Sequence of chain 1.A:
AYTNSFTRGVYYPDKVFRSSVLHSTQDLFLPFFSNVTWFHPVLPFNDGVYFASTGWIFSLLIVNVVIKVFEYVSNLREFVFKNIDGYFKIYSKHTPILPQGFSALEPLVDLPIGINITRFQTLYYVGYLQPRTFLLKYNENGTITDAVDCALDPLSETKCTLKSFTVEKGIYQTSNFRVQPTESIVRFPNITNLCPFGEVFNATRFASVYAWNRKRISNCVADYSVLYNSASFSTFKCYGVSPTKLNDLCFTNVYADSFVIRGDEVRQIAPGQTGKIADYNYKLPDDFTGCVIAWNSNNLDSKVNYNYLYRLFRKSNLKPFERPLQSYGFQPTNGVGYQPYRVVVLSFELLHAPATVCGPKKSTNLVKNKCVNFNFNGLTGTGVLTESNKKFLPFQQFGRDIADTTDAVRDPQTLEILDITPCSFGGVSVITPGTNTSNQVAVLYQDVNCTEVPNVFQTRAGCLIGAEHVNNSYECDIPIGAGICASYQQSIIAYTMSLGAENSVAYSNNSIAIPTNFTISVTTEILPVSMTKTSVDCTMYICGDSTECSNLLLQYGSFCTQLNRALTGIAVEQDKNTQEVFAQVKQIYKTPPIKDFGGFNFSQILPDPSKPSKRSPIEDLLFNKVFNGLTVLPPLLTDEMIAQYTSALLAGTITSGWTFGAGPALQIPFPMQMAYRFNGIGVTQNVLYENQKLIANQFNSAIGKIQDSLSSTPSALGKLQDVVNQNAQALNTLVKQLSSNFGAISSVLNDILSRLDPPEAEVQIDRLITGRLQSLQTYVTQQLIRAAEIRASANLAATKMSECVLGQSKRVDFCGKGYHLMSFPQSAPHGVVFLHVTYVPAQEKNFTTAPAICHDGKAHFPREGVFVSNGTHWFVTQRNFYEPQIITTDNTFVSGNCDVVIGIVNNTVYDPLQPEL

This small molecule binds to this protein.
Small molecule (SMILES): CC(=O)N[C@@H]1[C@@H](O)[C@H](O)[C@@H](CO)O[C@H]1O

Sequence of chain 1.D:
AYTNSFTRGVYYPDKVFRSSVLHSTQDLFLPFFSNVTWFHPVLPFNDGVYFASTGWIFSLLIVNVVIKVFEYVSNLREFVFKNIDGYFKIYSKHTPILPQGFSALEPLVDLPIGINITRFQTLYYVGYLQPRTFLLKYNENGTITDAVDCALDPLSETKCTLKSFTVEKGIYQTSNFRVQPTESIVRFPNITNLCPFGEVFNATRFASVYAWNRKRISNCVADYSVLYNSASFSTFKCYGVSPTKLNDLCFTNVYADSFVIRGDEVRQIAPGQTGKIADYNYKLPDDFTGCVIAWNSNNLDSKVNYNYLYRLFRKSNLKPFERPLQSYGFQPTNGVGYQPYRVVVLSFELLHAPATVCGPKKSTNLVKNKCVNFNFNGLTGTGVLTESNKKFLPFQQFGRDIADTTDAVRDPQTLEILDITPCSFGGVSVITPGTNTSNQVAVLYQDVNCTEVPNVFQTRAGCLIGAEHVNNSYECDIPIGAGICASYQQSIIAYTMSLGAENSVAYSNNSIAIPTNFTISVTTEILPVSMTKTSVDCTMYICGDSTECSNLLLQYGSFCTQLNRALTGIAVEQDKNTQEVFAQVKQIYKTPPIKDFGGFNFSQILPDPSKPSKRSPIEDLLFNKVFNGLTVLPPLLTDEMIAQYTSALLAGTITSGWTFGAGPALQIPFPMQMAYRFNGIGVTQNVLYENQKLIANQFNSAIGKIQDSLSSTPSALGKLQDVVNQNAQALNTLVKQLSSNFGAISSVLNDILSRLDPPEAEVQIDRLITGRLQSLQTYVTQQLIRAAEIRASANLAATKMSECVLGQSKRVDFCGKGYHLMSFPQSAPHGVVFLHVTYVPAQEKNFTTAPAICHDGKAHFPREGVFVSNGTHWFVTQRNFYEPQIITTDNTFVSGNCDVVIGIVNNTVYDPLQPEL

Binding-site contacts:
Ligand atom C5 contacts residue ASN234 of chain 1.A at 3.8 Å.
Ligand atom C3 contacts residue ASN234 of chain 1.A at 3.9 Å.
Ligand atom O5 contacts residue ASN234 of chain 1.A at 2.4 Å (h-bond).
Ligand atom N2 contacts residue ASN234 of chain 1.A at 3.0 Å (h-bond).
Ligand atom O7 contacts residue HIS519 of chain 1.D at 4.1 Å.
Ligand atom C4 contacts residue ASN234 of chain 1.A at 4.3 Å.
Ligand atom C7 contacts residue GLY232 of chain 1.A at 3.9 Å.
Ligand atom O7 contacts residue ASN234 of chain 1.A at 4.1 Å.
Ligand atom C8 contacts residue GLY199 of chain 1.A at 3.9 Å.
Ligand atom O7 contacts residue ILE233 of chain 1.A at 4.4 Å.
Ligand atom C2 contacts residue ASN234 of chain 1.A at 2.6 Å.
Ligand atom O7 contacts residue GLY232 of chain 1.A at 3.0 Å (h-bond).
Ligand atom C8 contacts residue GLY232 of chain 1.A at 4.4 Å.
Ligand atom C8 contacts residue ASP198 of chain 1.A at 4.5 Å.
Ligand atom C7 contacts residue ASN234 of chain 1.A at 4.1 Å.
Ligand atom O3 contacts residue HIS519 of chain 1.D at 4.2 Å.
Ligand atom C1 contacts residue ASN234 of chain 1.A at 1.5 Å.